A small-molecule ligand and the protein it binds are described below.
Small molecule (SMILES): OC[C@H]1O[C@H](O)[C@@H](O)[C@@H](O)[C@@H]1O

Sequence of chain 1.A:
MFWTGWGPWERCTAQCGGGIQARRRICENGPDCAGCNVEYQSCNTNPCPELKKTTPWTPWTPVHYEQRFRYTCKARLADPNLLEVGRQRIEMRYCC

Binding-site contacts:
Ligand atom C6 contacts residue TRP11 of chain 1.A at 4.2 Å (hydrophobic).
Ligand atom O2 contacts residue THR9 of chain 1.A at 4.0 Å.
Ligand atom C5 contacts residue ARG28 of chain 1.A at 4.2 Å.
Ligand atom C3 contacts residue TRP11 of chain 1.A at 3.8 Å (hydrophobic).
Ligand atom C6 contacts residue ARG28 of chain 1.A at 3.8 Å.
Ligand atom O6 contacts residue TRP11 of chain 1.A at 4.3 Å.
Ligand atom O5 contacts residue TRP11 of chain 1.A at 2.2 Å.
Ligand atom C5 contacts residue TRP11 of chain 1.A at 3.6 Å (hydrophobic).
Ligand atom O4 contacts residue TRP11 of chain 1.A at 4.3 Å.
Ligand atom C1 contacts residue ARG28 of chain 1.A at 3.7 Å.
Ligand atom O3 contacts residue TRP11 of chain 1.A at 4.4 Å.
Ligand atom C2 contacts residue ARG30 of chain 1.A at 4.4 Å.
Ligand atom C2 contacts residue TRP11 of chain 1.A at 2.4 Å (hydrophobic).
Ligand atom O2 contacts residue TRP11 of chain 1.A at 2.7 Å (h-bond).
Ligand atom C1 contacts residue TRP11 of chain 1.A at 1.5 Å (hydrophobic).
Ligand atom O2 contacts residue GLY10 of chain 1.A at 3.2 Å.
Ligand atom O6 contacts residue ARG28 of chain 1.A at 2.6 Å (salt-bridge).
Ligand atom O5 contacts residue ARG28 of chain 1.A at 3.3 Å (salt-bridge).
Ligand atom C4 contacts residue TRP11 of chain 1.A at 4.1 Å (hydrophobic).